This protein binds this small molecule.
Small molecule (SMILES): O=C1CN(Cc2ccccc2)c2ccccc2N1

Sequence of chain 4.A:
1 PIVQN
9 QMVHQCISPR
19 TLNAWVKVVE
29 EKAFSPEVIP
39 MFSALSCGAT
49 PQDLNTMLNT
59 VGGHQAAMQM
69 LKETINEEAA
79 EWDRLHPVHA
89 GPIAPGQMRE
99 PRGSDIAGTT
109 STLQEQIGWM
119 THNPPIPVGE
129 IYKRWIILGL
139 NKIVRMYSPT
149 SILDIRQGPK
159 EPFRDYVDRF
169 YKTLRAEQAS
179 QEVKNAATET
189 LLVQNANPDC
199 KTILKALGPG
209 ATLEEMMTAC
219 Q

Sequence of chain 2.A:
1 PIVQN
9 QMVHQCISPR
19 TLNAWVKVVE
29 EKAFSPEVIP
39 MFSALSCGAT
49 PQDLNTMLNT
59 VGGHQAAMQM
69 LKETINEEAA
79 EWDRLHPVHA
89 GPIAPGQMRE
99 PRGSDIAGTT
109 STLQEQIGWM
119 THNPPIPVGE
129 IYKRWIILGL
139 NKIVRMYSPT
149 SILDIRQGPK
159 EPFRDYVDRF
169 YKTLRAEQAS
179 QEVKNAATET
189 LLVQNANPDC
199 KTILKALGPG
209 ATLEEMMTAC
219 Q

Binding-site contacts:
Ligand atom C18 contacts residue LYS70 of chain 4.A at 3.7 Å.
Ligand atom C10 contacts residue LEU56 of chain 4.A at 3.8 Å (hydrophobic).
Ligand atom O14 contacts residue ASN57 of chain 4.A at 3.3 Å (h-bond).
Ligand atom C13 contacts residue LYS70 of chain 4.A at 4.0 Å.
Ligand atom C5 contacts residue ASN53 of chain 4.A at 3.9 Å.
Ligand atom C3 contacts residue ALA105 of chain 4.A at 4.0 Å (hydrophobic).
Ligand atom C10 contacts residue ASN57 of chain 4.A at 3.2 Å.
Ligand atom C12 contacts residue ILE73 of chain 4.A at 3.7 Å (hydrophobic).
Ligand atom C6 contacts residue LYS70 of chain 4.A at 3.6 Å.
Ligand atom C15 contacts residue LEU56 of chain 4.A at 3.9 Å (hydrophobic).
Ligand atom C13 contacts residue THR107 of chain 4.A at 4.0 Å.
Ligand atom C2 contacts residue TYR130 of chain 4.A at 3.8 Å (hydrophobic).
Ligand atom C6 contacts residue TYR130 of chain 4.A at 3.9 Å (hydrophobic).
Ligand atom C4 contacts residue ASN53 of chain 4.A at 3.2 Å.
Ligand atom C17 contacts residue GLN179 of chain 2.A at 3.9 Å.
Ligand atom C3 contacts residue ASN53 of chain 4.A at 3.9 Å.
Ligand atom C11 contacts residue MET66 of chain 4.A at 4.0 Å (hydrophobic).
Ligand atom C12 contacts residue EDO1 of chain 4.D at 3.7 Å.
Ligand atom C16 contacts residue EDO1 of chain 4.D at 3.9 Å.
Ligand atom N9 contacts residue ASN53 of chain 4.A at 3.8 Å.
Ligand atom C11 contacts residue LYS70 of chain 4.A at 3.5 Å.
Ligand atom C5 contacts residue ASN57 of chain 4.A at 3.4 Å.
Ligand atom C3 contacts residue THR107 of chain 4.A at 3.8 Å.
Ligand atom N1 contacts residue ASN53 of chain 4.A at 3.2 Å (h-bond).
Ligand atom C11 contacts residue LEU56 of chain 4.A at 3.9 Å (hydrophobic).
Ligand atom C8 contacts residue ASN57 of chain 4.A at 3.8 Å.
Ligand atom C6 contacts residue ILE73 of chain 4.A at 3.8 Å (hydrophobic).
Ligand atom C2 contacts residue ASN53 of chain 4.A at 3.6 Å.
Ligand atom C16 contacts residue ASN74 of chain 4.A at 3.2 Å.
Ligand atom N1 contacts residue TYR130 of chain 4.A at 3.4 Å (h-bond).
Ligand atom C17 contacts residue LYS70 of chain 4.A at 3.9 Å.
Ligand atom C7 contacts residue THR107 of chain 4.A at 4.0 Å.
Ligand atom C3 contacts residue TYR130 of chain 4.A at 3.2 Å (hydrophobic).
Ligand atom C18 contacts residue GLN179 of chain 2.A at 4.0 Å.
Ligand atom C8 contacts residue ASN53 of chain 4.A at 3.5 Å.
Ligand atom C18 contacts residue ASN74 of chain 4.A at 3.8 Å.
Ligand atom C16 contacts residue LYS70 of chain 4.A at 3.5 Å.
Ligand atom C4 contacts residue THR107 of chain 4.A at 3.9 Å.
Ligand atom N9 contacts residue ASN57 of chain 4.A at 2.7 Å (h-bond).
Ligand atom O14 contacts residue ASN53 of chain 4.A at 3.7 Å.